The protein below binds the small molecule below.
Small molecule (SMILES): Nc1ccn([C@H]2C[C@H](O)[C@@H](CO[P](=O)(O)O[P](=O)(O)OP(=O)(O)O)O2)c(=O)n1

Sequence of chain 1.A:
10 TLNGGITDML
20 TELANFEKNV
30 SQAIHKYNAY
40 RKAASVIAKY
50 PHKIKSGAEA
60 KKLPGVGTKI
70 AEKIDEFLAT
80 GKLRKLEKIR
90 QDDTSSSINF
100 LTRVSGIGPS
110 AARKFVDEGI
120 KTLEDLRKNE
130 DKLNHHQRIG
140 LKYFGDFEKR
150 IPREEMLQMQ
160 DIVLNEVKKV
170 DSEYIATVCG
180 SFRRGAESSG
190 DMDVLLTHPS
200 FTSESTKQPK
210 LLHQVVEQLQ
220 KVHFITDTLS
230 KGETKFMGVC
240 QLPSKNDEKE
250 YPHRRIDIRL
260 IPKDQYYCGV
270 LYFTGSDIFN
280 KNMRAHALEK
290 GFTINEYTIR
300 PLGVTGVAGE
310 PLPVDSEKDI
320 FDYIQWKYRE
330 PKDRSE

Binding-site contacts:
Ligand atom O3' contacts residue THR273 of chain 1.A at 3.3 Å (h-bond).
Ligand atom O3A contacts residue CA1 of chain 1.G at 3.6 Å.
Ligand atom O2B contacts residue CA1 of chain 1.G at 2.3 Å.
Ligand atom O3' contacts residue ARG183 of chain 1.A at 3.4 Å (salt-bridge).
Ligand atom C4' contacts residue PHE272 of chain 1.A at 3.5 Å (hydrophobic).
Ligand atom C1' contacts residue TYR271 of chain 1.A at 3.5 Å (hydrophobic).
Ligand atom O1G contacts residue SER188 of chain 1.A at 3.6 Å.
Ligand atom PB contacts residue CA1 of chain 1.G at 3.3 Å.
Ligand atom PG contacts residue GLY189 of chain 1.A at 3.5 Å.
Ligand atom O2A contacts residue CA1 of chain 1.H at 2.5 Å.
Ligand atom O2G contacts residue GLY189 of chain 1.A at 3.6 Å (h-bond).
Ligand atom O3' contacts residue PHE272 of chain 1.A at 3.6 Å (h-bond).
Ligand atom O2B contacts residue SER180 of chain 1.A at 3.0 Å (h-bond).
Ligand atom O3B contacts residue CA1 of chain 1.G at 3.8 Å.
Ligand atom O2G contacts residue CA1 of chain 1.G at 2.2 Å.
Ligand atom O2G contacts residue ASP190 of chain 1.A at 3.4 Å (salt-bridge).
Ligand atom O1B contacts residue ARG183 of chain 1.A at 2.9 Å (salt-bridge).
Ligand atom O2B contacts residue GLY179 of chain 1.A at 3.2 Å.
Ligand atom C5 contacts residue ASP276 of chain 1.A at 3.7 Å.
Ligand atom N3 contacts residue ASP276 of chain 1.A at 3.7 Å.
Ligand atom O2 contacts residue TYR271 of chain 1.A at 3.4 Å.
Ligand atom O2A contacts residue ASP192 of chain 1.A at 3.1 Å (salt-bridge).
Ligand atom O1G contacts residue SER180 of chain 1.A at 2.7 Å (h-bond).
Ligand atom PG contacts residue CA1 of chain 1.G at 3.5 Å.
Ligand atom O2A contacts residue ASP190 of chain 1.A at 2.9 Å (salt-bridge).
Ligand atom C2' contacts residue TYR271 of chain 1.A at 3.3 Å (hydrophobic).
Ligand atom O2 contacts residue ASN279 of chain 1.A at 2.8 Å (h-bond).
Ligand atom O1B contacts residue SER180 of chain 1.A at 3.8 Å.
Ligand atom C2' contacts residue ASN279 of chain 1.A at 3.5 Å.
Ligand atom O3' contacts residue GLY274 of chain 1.A at 3.2 Å.
Ligand atom PB contacts residue SER180 of chain 1.A at 3.8 Å.
Ligand atom PA contacts residue CA1 of chain 1.G at 3.6 Å.
Ligand atom O2B contacts residue ASP192 of chain 1.A at 3.1 Å (salt-bridge).
Ligand atom C2' contacts residue GLY274 of chain 1.A at 3.5 Å.
Ligand atom O2A contacts residue CA1 of chain 1.G at 2.4 Å.
Ligand atom PA contacts residue CA1 of chain 1.H at 3.6 Å.
Ligand atom PG contacts residue SER180 of chain 1.A at 3.7 Å.
Ligand atom C4 contacts residue ASP276 of chain 1.A at 3.5 Å.
Ligand atom O1G contacts residue GLY189 of chain 1.A at 2.9 Å (h-bond).
Ligand atom C5' contacts residue ASP192 of chain 1.A at 3.7 Å.